A protein and the small-molecule ligand that binds it are described below.
Small molecule (SMILES): CCCCCCCCCCCC[N+](C)(C)CCCS(=O)(=O)O

Sequence of chain 25.A:
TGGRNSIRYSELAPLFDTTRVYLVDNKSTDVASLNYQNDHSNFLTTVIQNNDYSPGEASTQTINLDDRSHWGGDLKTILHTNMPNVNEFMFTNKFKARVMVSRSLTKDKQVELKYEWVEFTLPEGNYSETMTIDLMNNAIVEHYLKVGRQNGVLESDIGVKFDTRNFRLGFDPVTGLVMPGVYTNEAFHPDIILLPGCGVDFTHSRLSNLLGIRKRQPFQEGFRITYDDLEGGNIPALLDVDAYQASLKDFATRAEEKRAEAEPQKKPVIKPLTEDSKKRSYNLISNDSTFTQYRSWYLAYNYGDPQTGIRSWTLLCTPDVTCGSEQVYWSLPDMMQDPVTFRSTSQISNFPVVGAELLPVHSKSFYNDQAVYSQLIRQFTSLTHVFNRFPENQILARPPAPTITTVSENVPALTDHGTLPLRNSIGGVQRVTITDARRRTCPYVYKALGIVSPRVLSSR

Binding-site contacts:
Ligand atom O1S contacts residue THR226 of chain 25.A at 4.3 Å.
Ligand atom C2 contacts residue ARG224 of chain 25.A at 3.8 Å.
Ligand atom N1 contacts residue ARG98 of chain 25.A at 4.3 Å.
Ligand atom C1 contacts residue ARG224 of chain 25.A at 3.8 Å.
Ligand atom C16 contacts residue TRP117 of chain 25.A at 3.7 Å (hydrophobic).
Ligand atom C13 contacts residue ARG224 of chain 25.A at 4.1 Å.
Ligand atom O3S contacts residue THR226 of chain 25.A at 4.0 Å.
Ligand atom C3 contacts residue ARG224 of chain 25.A at 3.5 Å.
Ligand atom C3 contacts residue ARG98 of chain 25.A at 3.2 Å.
Ligand atom O1S contacts residue ARG98 of chain 25.A at 3.6 Å.
Ligand atom C15 contacts residue TRP117 of chain 25.A at 4.2 Å (hydrophobic).
Ligand atom N1 contacts residue TRP117 of chain 25.A at 4.1 Å.
Ligand atom C1 contacts residue ARG98 of chain 25.A at 3.2 Å.
Ligand atom C2 contacts residue ARG98 of chain 25.A at 3.4 Å.
Ligand atom N1 contacts residue ARG224 of chain 25.A at 4.2 Å.
Ligand atom C3 contacts residue TRP117 of chain 25.A at 3.5 Å (hydrophobic).
Ligand atom O1S contacts residue ASP228 of chain 25.A at 3.6 Å.
Ligand atom C15 contacts residue ARG224 of chain 25.A at 3.3 Å.
Ligand atom C16 contacts residue ARG224 of chain 25.A at 4.0 Å.
Ligand atom C14 contacts residue ARG224 of chain 25.A at 4.5 Å.
Ligand atom S1 contacts residue ARG98 of chain 25.A at 4.4 Å.